Binding-site contacts:
Ligand atom O contacts residue MET65 of chain 1.B at 3.3 Å.
Ligand atom CD contacts residue HIS142 of chain 1.B at 3.4 Å.
Ligand atom CB contacts residue SER215 of chain 1.B at 3.7 Å.
Ligand atom N contacts residue GLU254 of chain 1.B at 2.2 Å (salt-bridge).
Ligand atom C contacts residue ASN135 of chain 1.B at 3.6 Å.
Ligand atom O contacts residue VAL178 of chain 1.B at 3.7 Å.
Ligand atom CG contacts residue TYR134 of chain 1.B at 3.5 Å (hydrophobic).
Ligand atom O contacts residue ASN247 of chain 1.B at 3.6 Å (h-bond).
Ligand atom O contacts residue LEU138 of chain 1.B at 3.4 Å.
Ligand atom NZ contacts residue THR141 of chain 1.B at 3.3 Å (h-bond).
Ligand atom CB contacts residue ASN171 of chain 1.B at 3.4 Å.
Ligand atom CB contacts residue ASN247 of chain 1.B at 3.7 Å.
Ligand atom OG contacts residue ASN247 of chain 1.B at 3.5 Å (h-bond).
Ligand atom O contacts residue ILE212 of chain 1.B at 3.8 Å.
Ligand atom CB contacts residue ASN135 of chain 1.B at 3.6 Å.
Ligand atom C contacts residue LEU138 of chain 1.B at 3.6 Å (hydrophobic).
Ligand atom O contacts residue ASN216 of chain 1.B at 2.5 Å (h-bond).
Ligand atom N contacts residue LEU138 of chain 1.B at 3.7 Å.
Ligand atom OG contacts residue SER215 of chain 1.B at 3.2 Å.
Ligand atom OD2 contacts residue ARG67 of chain 1.B at 3.0 Å (salt-bridge).
Ligand atom C contacts residue MET65 of chain 1.B at 3.5 Å (hydrophobic).
Ligand atom O contacts residue ASP250 of chain 1.B at 2.8 Å (salt-bridge).
Ligand atom CB contacts residue ASN216 of chain 1.B at 3.4 Å.
Ligand atom O contacts residue ARG67 of chain 1.B at 3.7 Å.
Ligand atom CA contacts residue ASN135 of chain 1.B at 3.5 Å.
Ligand atom CG2 contacts residue TYR134 of chain 1.B at 3.7 Å (hydrophobic).
Ligand atom CA contacts residue GLU254 of chain 1.B at 3.4 Å.
Ligand atom CA contacts residue ILE212 of chain 1.B at 3.6 Å (hydrophobic).
Ligand atom O contacts residue TYR134 of chain 1.B at 3.0 Å (h-bond).
Ligand atom C contacts residue ASN216 of chain 1.B at 3.2 Å.
Ligand atom CB contacts residue ASN135 of chain 1.B at 3.2 Å.
Ligand atom CB contacts residue TYR134 of chain 1.B at 3.4 Å (hydrophobic).
Ligand atom N contacts residue ASN135 of chain 1.B at 2.9 Å (h-bond).
Ligand atom CA contacts residue LEU138 of chain 1.B at 3.7 Å (hydrophobic).
Ligand atom N contacts residue ASN216 of chain 1.B at 2.6 Å (h-bond).
Ligand atom CA contacts residue ASN216 of chain 1.B at 3.4 Å.
Ligand atom O contacts residue ILE212 of chain 1.B at 3.5 Å.
Ligand atom CD contacts residue ILE174 of chain 1.B at 3.7 Å (hydrophobic).
Ligand atom OXT contacts residue MET65 of chain 1.B at 3.5 Å.
Ligand atom O contacts residue LEU138 of chain 1.B at 3.5 Å.

Sequence of chain 1.B:
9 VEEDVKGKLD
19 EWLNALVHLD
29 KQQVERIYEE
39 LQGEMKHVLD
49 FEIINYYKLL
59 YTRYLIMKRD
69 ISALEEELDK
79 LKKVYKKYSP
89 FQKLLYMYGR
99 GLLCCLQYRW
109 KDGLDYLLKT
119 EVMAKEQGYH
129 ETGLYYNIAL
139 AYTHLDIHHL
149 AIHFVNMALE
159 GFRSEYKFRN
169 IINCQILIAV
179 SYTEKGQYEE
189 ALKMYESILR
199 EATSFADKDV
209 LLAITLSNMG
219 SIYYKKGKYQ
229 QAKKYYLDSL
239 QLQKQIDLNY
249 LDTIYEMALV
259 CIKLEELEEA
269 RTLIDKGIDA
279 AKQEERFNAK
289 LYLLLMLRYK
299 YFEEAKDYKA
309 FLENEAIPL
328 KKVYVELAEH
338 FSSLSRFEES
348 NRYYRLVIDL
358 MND

This protein binds this small molecule.
Small molecule (SMILES): CC[C@H](C)[C@H](NC(=O)[C@H](CC(=O)O)NC(=O)[C@@H]1CCCN1C(=O)[C@H](CCCCN)NC(=O)[C@H](CO)NC(=O)[C@@H](N)CO)C(=O)N[C@H](C(=O)NCC(=O)O)C(C)C